Sequence of chain 1.A:
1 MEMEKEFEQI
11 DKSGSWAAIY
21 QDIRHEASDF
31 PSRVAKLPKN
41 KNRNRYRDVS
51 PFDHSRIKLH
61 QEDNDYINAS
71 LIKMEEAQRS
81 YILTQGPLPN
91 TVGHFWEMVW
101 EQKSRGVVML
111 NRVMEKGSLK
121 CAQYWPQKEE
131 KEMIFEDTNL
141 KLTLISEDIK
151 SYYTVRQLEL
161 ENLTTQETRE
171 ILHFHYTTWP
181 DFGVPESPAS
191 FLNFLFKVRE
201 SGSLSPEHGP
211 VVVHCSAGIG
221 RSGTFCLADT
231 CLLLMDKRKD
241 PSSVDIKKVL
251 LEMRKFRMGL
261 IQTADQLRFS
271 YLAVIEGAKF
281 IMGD

The protein below binds the small molecule below.
Small molecule (SMILES): CCc1ccc(C(=O)NCc2cnn(C)c2)s1

Binding-site contacts:
Ligand atom N1 contacts residue LEU192 of chain 1.A at 3.6 Å.
Ligand atom N2 contacts residue PHE196 of chain 1.A at 3.5 Å.
Ligand atom C11 contacts residue PHE280 of chain 1.A at 3.2 Å (hydrophobic).
Ligand atom C9 contacts residue PHE196 of chain 1.A at 3.8 Å (hydrophobic).
Ligand atom O1 contacts residue GLU276 of chain 1.A at 4.1 Å.
Ligand atom C10 contacts residue PHE196 of chain 1.A at 3.5 Å (hydrophobic).
Ligand atom C6 contacts residue LEU192 of chain 1.A at 3.6 Å (hydrophobic).
Ligand atom N1 contacts residue ASN193 of chain 1.A at 4.3 Å.
Ligand atom S1 contacts residue PHE280 of chain 1.A at 3.4 Å.
Ligand atom C12 contacts residue PHE196 of chain 1.A at 3.8 Å (hydrophobic).
Ligand atom N2 contacts residue PHE280 of chain 1.A at 3.6 Å.
Ligand atom C5 contacts residue ALA189 of chain 1.A at 3.7 Å (hydrophobic).
Ligand atom N1 contacts residue PHE280 of chain 1.A at 4.0 Å.
Ligand atom C8 contacts residue ASN193 of chain 1.A at 4.0 Å.
Ligand atom C3 contacts residue ALA189 of chain 1.A at 4.0 Å (hydrophobic).
Ligand atom N3 contacts residue PHE196 of chain 1.A at 3.5 Å.
Ligand atom S1 contacts residue GLU276 of chain 1.A at 3.7 Å.
Ligand atom C8 contacts residue PHE196 of chain 1.A at 4.2 Å (hydrophobic).
Ligand atom C7 contacts residue GLY277 of chain 1.A at 3.8 Å.
Ligand atom C2 contacts residue ALA189 of chain 1.A at 4.1 Å (hydrophobic).
Ligand atom C7 contacts residue LEU192 of chain 1.A at 3.1 Å (hydrophobic).
Ligand atom O1 contacts residue PHE280 of chain 1.A at 4.5 Å.
Ligand atom N3 contacts residue PHE280 of chain 1.A at 3.5 Å.
Ligand atom C9 contacts residue PHE280 of chain 1.A at 3.3 Å (hydrophobic).
Ligand atom O1 contacts residue LEU192 of chain 1.A at 3.1 Å.
Ligand atom C12 contacts residue PHE280 of chain 1.A at 4.3 Å (hydrophobic).
Ligand atom C12 contacts residue ILE281 of chain 1.A at 3.7 Å (hydrophobic).
Ligand atom C7 contacts residue PHE280 of chain 1.A at 4.0 Å (hydrophobic).
Ligand atom C8 contacts residue LEU192 of chain 1.A at 3.9 Å (hydrophobic).
Ligand atom S1 contacts residue LEU192 of chain 1.A at 4.3 Å.
Ligand atom C5 contacts residue LEU192 of chain 1.A at 3.8 Å (hydrophobic).
Ligand atom C3 contacts residue PHE280 of chain 1.A at 4.3 Å (hydrophobic).
Ligand atom C5 contacts residue ASN193 of chain 1.A at 4.2 Å.
Ligand atom C8 contacts residue PHE280 of chain 1.A at 3.9 Å (hydrophobic).
Ligand atom C1 contacts residue GLU276 of chain 1.A at 4.3 Å.
Ligand atom C10 contacts residue PHE280 of chain 1.A at 3.5 Å (hydrophobic).
Ligand atom O1 contacts residue GLY277 of chain 1.A at 2.8 Å.
Ligand atom C6 contacts residue PHE280 of chain 1.A at 4.0 Å (hydrophobic).
Ligand atom C11 contacts residue PHE196 of chain 1.A at 4.0 Å (hydrophobic).
Ligand atom C4 contacts residue ALA189 of chain 1.A at 3.6 Å (hydrophobic).